Binding-site contacts:
Ligand atom NH1 contacts residue ILE20 of chain 1.C at 3.6 Å.
Ligand atom CD1 contacts residue VAL24 of chain 1.C at 3.7 Å (hydrophobic).
Ligand atom C contacts residue ALY23 of chain 1.C at 3.8 Å.
Ligand atom OXT contacts residue THR28 of chain 1.C at 3.6 Å.
Ligand atom CD2 contacts residue SER36 of chain 1.C at 3.9 Å.
Ligand atom CD1 contacts residue PHE22 of chain 1.C at 3.8 Å (hydrophobic).
Ligand atom CA contacts residue HIS21 of chain 1.C at 3.3 Å.
Ligand atom N contacts residue HIS21 of chain 1.C at 2.9 Å (h-bond).
Ligand atom CG contacts residue PHE22 of chain 1.C at 3.8 Å (hydrophobic).
Ligand atom CB contacts residue PHE22 of chain 1.C at 3.8 Å (hydrophobic).
Ligand atom OXT contacts residue LYS32 of chain 1.C at 3.7 Å.
Ligand atom O contacts residue HIS21 of chain 1.C at 3.9 Å.
Ligand atom O contacts residue HIS21 of chain 1.C at 2.8 Å (h-bond).
Ligand atom O contacts residue ALY23 of chain 1.C at 2.8 Å (h-bond).
Ligand atom NH2 contacts residue SER18 of chain 1.C at 4.0 Å.
Ligand atom CB contacts residue ALY23 of chain 1.C at 3.8 Å.
Ligand atom O contacts residue PHE22 of chain 1.C at 3.2 Å.
Ligand atom CZ contacts residue ILE20 of chain 1.C at 3.5 Å (hydrophobic).
Ligand atom NH2 contacts residue ILE20 of chain 1.C at 3.7 Å.
Ligand atom CG2 contacts residue ALY23 of chain 1.C at 3.7 Å.
Ligand atom NE contacts residue ILE20 of chain 1.C at 3.9 Å.
Ligand atom O contacts residue ILE20 of chain 1.C at 3.9 Å.
Ligand atom CD2 contacts residue PHE22 of chain 1.C at 3.9 Å (hydrophobic).
Ligand atom CZ contacts residue GLU19 of chain 1.C at 3.6 Å.
Ligand atom CD1 contacts residue PHE22 of chain 1.C at 4.0 Å (hydrophobic).
Ligand atom CD1 contacts residue LEU33 of chain 1.C at 3.6 Å (hydrophobic).
Ligand atom NH2 contacts residue GLU19 of chain 1.C at 3.0 Å (salt-bridge).
Ligand atom CD1 contacts residue ILE20 of chain 1.C at 3.5 Å (hydrophobic).
Ligand atom CB contacts residue HIS21 of chain 1.C at 4.0 Å.
Ligand atom NE contacts residue GLU19 of chain 1.C at 3.5 Å (salt-bridge).
Ligand atom O contacts residue ALY23 of chain 1.C at 3.9 Å.
Ligand atom CG2 contacts residue PHE22 of chain 1.C at 4.0 Å (hydrophobic).
Ligand atom CD1 contacts residue ARG40 of chain 1.C at 3.7 Å.
Ligand atom C contacts residue ALY23 of chain 1.C at 3.9 Å.
Ligand atom CD1 contacts residue LYS9 of chain 1.C at 3.8 Å.
Ligand atom CA contacts residue ALY23 of chain 1.C at 3.8 Å.
Ligand atom CA contacts residue ALY23 of chain 1.C at 3.7 Å.
Ligand atom N contacts residue ALY23 of chain 1.C at 2.9 Å (h-bond).
Ligand atom OG contacts residue ALY23 of chain 1.C at 3.9 Å.
Ligand atom C contacts residue HIS21 of chain 1.C at 3.5 Å.

The small molecule below binds the protein below.
Small molecule (SMILES): CC[C@H](C)[C@H](NC(=O)[C@H](CCCNC(N)=[NH2+])NC(=O)[C@H](CCC(=O)O)NC(=O)[C@H](CCC(=O)O)NC(=O)[C@H](C)NC(=O)[C@@H](N)CCC(=O)O)C(=O)N[C@H](C(=O)N[C@@H](COP(=O)(O)O)C(=O)N[C@@H](CC(C)C)C(=O)N[C@@H](CC(=O)O)C(=O)O)[C@@H](C)CC

Sequence of chain 1.C:
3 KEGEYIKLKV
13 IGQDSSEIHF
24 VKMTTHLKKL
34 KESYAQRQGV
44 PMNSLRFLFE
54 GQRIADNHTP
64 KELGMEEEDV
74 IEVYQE